This small molecule binds to this protein.
Small molecule (SMILES): CC(C)[C@H](NC(=O)[C@@H]1CCCN1C(=O)[C@H](C)NC(=O)[C@H](C)NC(=O)OC(C)(C)C)[PH](=O)O

Binding-site contacts:
Ligand atom N contacts residue BOC1 of chain 1.B at 1.3 Å.
Ligand atom C contacts residue ALA2 of chain 1.B at 1.3 Å (hydrophobic).
Ligand atom C contacts residue ALA2 of chain 1.B at 0.0 Å (hydrophobic).
Ligand atom C3 contacts residue BOC1 of chain 1.B at 0.4 Å.
Ligand atom O contacts residue ALA2 of chain 1.B at 0.0 Å (h-bond).
Ligand atom CT contacts residue BOC1 of chain 1.B at 0.4 Å.
Ligand atom C2 contacts residue BOC1 of chain 1.B at 0.7 Å.
Ligand atom C1 contacts residue BOC1 of chain 1.B at 0.5 Å.
Ligand atom CD contacts residue PRO4 of chain 1.B at 0.0 Å (hydrophobic).
Ligand atom O contacts residue PRO4 of chain 1.B at 0.0 Å (h-bond).
Ligand atom N contacts residue PRO4 of chain 1.B at 0.0 Å (h-bond).
Ligand atom C contacts residue PRO4 of chain 1.B at 1.3 Å (hydrophobic).
Ligand atom N contacts residue ALA3 of chain 1.B at 1.3 Å.
Ligand atom O1P contacts residue LAC6 of chain 1.B at 0.2 Å (h-bond).
Ligand atom C contacts residue PRO4 of chain 1.B at 0.0 Å (hydrophobic).
Ligand atom O1P contacts residue PVA5 of chain 1.B at 1.6 Å.
Ligand atom N contacts residue PRO4 of chain 1.B at 1.3 Å.
Ligand atom CB contacts residue ALA3 of chain 1.B at 0.0 Å (hydrophobic).
Ligand atom N contacts residue ALA2 of chain 1.B at 0.0 Å (h-bond).
Ligand atom O1 contacts residue BOC1 of chain 1.B at 0.1 Å (h-bond).
Ligand atom CA contacts residue ALA3 of chain 1.B at 0.0 Å (hydrophobic).
Ligand atom CG contacts residue PRO4 of chain 1.B at 0.0 Å (hydrophobic).
Ligand atom C2 contacts residue PVA5 of chain 1.B at 0.0 Å.
Ligand atom N contacts residue PVA5 of chain 1.B at 0.0 Å (h-bond).
Ligand atom N contacts residue ALA3 of chain 1.B at 0.0 Å (h-bond).
Ligand atom C contacts residue PVA5 of chain 1.B at 1.3 Å.
Ligand atom P contacts residue PVA5 of chain 1.B at 0.1 Å.
Ligand atom O2 contacts residue BOC1 of chain 1.B at 0.1 Å (h-bond).
Ligand atom CB contacts residue PRO4 of chain 1.B at 0.0 Å (hydrophobic).
Ligand atom CM contacts residue PVA5 of chain 1.B at 0.1 Å.
Ligand atom CA contacts residue ALA2 of chain 1.B at 0.1 Å (hydrophobic).
Ligand atom P contacts residue LAC6 of chain 1.B at 1.5 Å.
Ligand atom CB contacts residue ALA2 of chain 1.B at 0.1 Å (hydrophobic).
Ligand atom O3P contacts residue PVA5 of chain 1.B at 0.0 Å (h-bond).
Ligand atom C3 contacts residue PVA5 of chain 1.B at 0.0 Å.
Ligand atom CA contacts residue PRO4 of chain 1.B at 0.0 Å (hydrophobic).
Ligand atom O contacts residue ALA3 of chain 1.B at 0.0 Å (h-bond).
Ligand atom C contacts residue ALA3 of chain 1.B at 0.0 Å (hydrophobic).
Ligand atom CA contacts residue PVA5 of chain 1.B at 0.0 Å.
Ligand atom C contacts residue BOC1 of chain 1.B at 0.1 Å.

Sequence of chain 1.B:
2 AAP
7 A

Sequence of chain 1.A:
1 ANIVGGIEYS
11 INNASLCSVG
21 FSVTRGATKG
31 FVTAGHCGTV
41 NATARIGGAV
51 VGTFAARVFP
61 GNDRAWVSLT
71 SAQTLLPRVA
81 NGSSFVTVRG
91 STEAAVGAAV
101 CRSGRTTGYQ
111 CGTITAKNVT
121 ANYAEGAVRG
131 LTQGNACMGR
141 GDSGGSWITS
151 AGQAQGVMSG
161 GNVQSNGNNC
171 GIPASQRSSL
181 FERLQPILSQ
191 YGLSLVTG